Sequence of chain 1.E:
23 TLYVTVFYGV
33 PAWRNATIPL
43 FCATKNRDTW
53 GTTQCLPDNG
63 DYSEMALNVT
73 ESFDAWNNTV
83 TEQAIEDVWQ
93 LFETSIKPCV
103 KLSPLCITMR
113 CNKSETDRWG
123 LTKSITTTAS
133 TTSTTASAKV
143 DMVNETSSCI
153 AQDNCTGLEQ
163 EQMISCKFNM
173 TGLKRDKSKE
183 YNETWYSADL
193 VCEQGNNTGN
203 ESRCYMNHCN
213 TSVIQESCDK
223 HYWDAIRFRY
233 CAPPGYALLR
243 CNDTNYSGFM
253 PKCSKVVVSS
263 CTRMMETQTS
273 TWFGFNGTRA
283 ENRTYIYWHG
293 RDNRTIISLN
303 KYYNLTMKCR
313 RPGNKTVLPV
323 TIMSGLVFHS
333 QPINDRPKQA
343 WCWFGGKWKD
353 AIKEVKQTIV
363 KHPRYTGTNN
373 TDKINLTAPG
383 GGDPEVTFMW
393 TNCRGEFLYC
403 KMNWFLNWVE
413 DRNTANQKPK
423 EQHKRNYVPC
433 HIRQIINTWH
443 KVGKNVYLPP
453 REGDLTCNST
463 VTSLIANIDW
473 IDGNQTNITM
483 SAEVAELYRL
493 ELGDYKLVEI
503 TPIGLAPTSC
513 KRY

Binding-site contacts:
Ligand atom O7 contacts residue ASN244 of chain 1.E at 4.2 Å.
Ligand atom C5 contacts residue ASN244 of chain 1.E at 3.8 Å.
Ligand atom C3 contacts residue ASN244 of chain 1.E at 3.9 Å.
Ligand atom O7 contacts residue VAL259 of chain 1.E at 4.3 Å.
Ligand atom N2 contacts residue ASN244 of chain 1.E at 3.0 Å (h-bond).
Ligand atom O5 contacts residue ASN244 of chain 1.E at 2.4 Å (h-bond).
Ligand atom C1 contacts residue ASN244 of chain 1.E at 1.5 Å.
Ligand atom C8 contacts residue GLU66 of chain 1.E at 3.8 Å.
Ligand atom O7 contacts residue ALA68 of chain 1.E at 3.7 Å.
Ligand atom C8 contacts residue MET67 of chain 1.E at 3.8 Å (hydrophobic).
Ligand atom C8 contacts residue VAL259 of chain 1.E at 3.6 Å (hydrophobic).
Ligand atom C8 contacts residue ALA68 of chain 1.E at 3.8 Å (hydrophobic).
Ligand atom C7 contacts residue ASN244 of chain 1.E at 3.8 Å.
Ligand atom C2 contacts residue ASN244 of chain 1.E at 2.5 Å.
Ligand atom N2 contacts residue VAL259 of chain 1.E at 4.3 Å.
Ligand atom C7 contacts residue ALA68 of chain 1.E at 4.3 Å (hydrophobic).
Ligand atom C4 contacts residue ASN244 of chain 1.E at 4.3 Å.
Ligand atom C7 contacts residue VAL259 of chain 1.E at 3.9 Å (hydrophobic).

This small molecule binds to this protein.
Small molecule (SMILES): CC(=O)N[C@@H]1[C@@H](O)[C@H](O)[C@@H](CO)O[C@H]1O